Binding-site contacts:
Ligand atom C8 contacts residue GLY307 of chain 1.B at 3.3 Å.
Ligand atom N7 contacts residue GLY307 of chain 1.B at 3.6 Å.
Ligand atom PG contacts residue MN1 of chain 1.G at 3.6 Å.
Ligand atom O3' contacts residue ASP603 of chain 1.B at 2.7 Å (salt-bridge).
Ligand atom O1A contacts residue PHE254 of chain 1.B at 3.3 Å (h-bond).
Ligand atom C3' contacts residue ASP603 of chain 1.B at 3.5 Å.
Ligand atom C2 contacts residue TYR598 of chain 1.B at 3.2 Å (hydrophobic).
Ligand atom N6 contacts residue TYR598 of chain 1.B at 3.6 Å.
Ligand atom O1A contacts residue MN1 of chain 1.G at 2.0 Å.
Ligand atom C6 contacts residue TYR598 of chain 1.B at 3.2 Å (hydrophobic).
Ligand atom O2A contacts residue GLY256 of chain 1.B at 3.4 Å (h-bond).
Ligand atom C8 contacts residue ILE257 of chain 1.B at 3.6 Å (hydrophobic).
Ligand atom C6 contacts residue SER277 of chain 1.B at 3.4 Å.
Ligand atom N3 contacts residue TYR598 of chain 1.B at 3.5 Å.
Ligand atom C5 contacts residue TYR598 of chain 1.B at 3.6 Å (hydrophobic).
Ligand atom O4' contacts residue ILE257 of chain 1.B at 3.3 Å.
Ligand atom N6 contacts residue SER277 of chain 1.B at 3.1 Å (h-bond).
Ligand atom PB contacts residue MN1 of chain 1.G at 3.0 Å.
Ligand atom N3B contacts residue MN1 of chain 1.G at 3.0 Å.
Ligand atom N3B contacts residue LYS381 of chain 1.B at 3.6 Å.
Ligand atom C2 contacts residue ILE261 of chain 1.B at 3.3 Å (hydrophobic).
Ligand atom C6 contacts residue ILE261 of chain 1.B at 3.6 Å (hydrophobic).
Ligand atom O1G contacts residue SER255 of chain 1.B at 2.8 Å (h-bond).
Ligand atom C2 contacts residue SER277 of chain 1.B at 3.6 Å.
Ligand atom N1 contacts residue SER277 of chain 1.B at 2.6 Å (h-bond).
Ligand atom O1B contacts residue MN1 of chain 1.G at 2.5 Å.
Ligand atom PA contacts residue MN1 of chain 1.G at 3.1 Å.
Ligand atom O1G contacts residue LYS381 of chain 1.B at 3.2 Å (salt-bridge).
Ligand atom O2A contacts residue GLN258 of chain 1.B at 3.2 Å (h-bond).
Ligand atom O2' contacts residue ASP603 of chain 1.B at 2.7 Å (salt-bridge).
Ligand atom N9 contacts residue ILE257 of chain 1.B at 3.5 Å.
Ligand atom O2A contacts residue ILE257 of chain 1.B at 3.1 Å (h-bond).
Ligand atom C4 contacts residue ILE257 of chain 1.B at 3.5 Å (hydrophobic).
Ligand atom O5' contacts residue ILE257 of chain 1.B at 3.6 Å.
Ligand atom C4 contacts residue TYR598 of chain 1.B at 3.6 Å (hydrophobic).
Ligand atom N1 contacts residue ILE261 of chain 1.B at 3.0 Å.
Ligand atom C5' contacts residue MN1 of chain 1.G at 3.6 Å.
Ligand atom O1G contacts residue MN1 of chain 1.G at 3.4 Å.
Ligand atom N1 contacts residue TYR598 of chain 1.B at 3.3 Å.
Ligand atom O3A contacts residue MN1 of chain 1.G at 3.2 Å.

This small molecule binds to this protein.
Small molecule (SMILES): Nc1ncnc2c1ncn2[C@@H]1O[C@H](CO[P](=O)(O)O[P](=O)(O)NP(=O)(O)O)[C@@H](O)[C@H]1O

Sequence of chain 1.B:
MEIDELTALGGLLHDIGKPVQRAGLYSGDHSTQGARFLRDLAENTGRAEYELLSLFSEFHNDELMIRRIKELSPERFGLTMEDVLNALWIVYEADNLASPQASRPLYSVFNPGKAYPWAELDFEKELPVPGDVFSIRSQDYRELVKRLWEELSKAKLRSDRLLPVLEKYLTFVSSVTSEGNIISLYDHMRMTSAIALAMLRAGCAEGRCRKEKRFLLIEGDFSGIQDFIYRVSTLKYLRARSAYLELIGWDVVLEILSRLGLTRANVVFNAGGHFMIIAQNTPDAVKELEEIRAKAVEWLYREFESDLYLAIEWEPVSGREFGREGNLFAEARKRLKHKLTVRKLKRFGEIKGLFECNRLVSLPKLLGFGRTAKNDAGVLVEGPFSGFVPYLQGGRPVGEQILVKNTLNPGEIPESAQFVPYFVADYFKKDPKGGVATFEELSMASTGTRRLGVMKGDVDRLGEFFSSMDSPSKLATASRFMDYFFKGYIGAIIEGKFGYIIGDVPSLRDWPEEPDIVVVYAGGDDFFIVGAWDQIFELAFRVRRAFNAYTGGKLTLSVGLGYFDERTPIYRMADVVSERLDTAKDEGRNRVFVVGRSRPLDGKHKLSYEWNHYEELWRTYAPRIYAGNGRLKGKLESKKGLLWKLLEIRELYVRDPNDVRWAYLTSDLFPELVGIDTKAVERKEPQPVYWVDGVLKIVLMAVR